A small-molecule ligand and the protein it binds are described below.
Small molecule (SMILES): CC(=O)N[C@H]1[C@H](O[C@H]2[C@H](O)[C@@H](NC(C)=O)CO[C@@H]2CO)O[C@H](CO)[C@@H](O[C@@H]2O[C@H](CO[C@H]3O[C@H](CO)[C@@H](O)[C@H](O)[C@@H]3O)[C@@H](O)[C@H](O[C@H]3O[C@H](CO)[C@@H](O)[C@H](O)[C@@H]3O)[C@@H]2O)[C@@H]1O

Sequence of chain 58.E:
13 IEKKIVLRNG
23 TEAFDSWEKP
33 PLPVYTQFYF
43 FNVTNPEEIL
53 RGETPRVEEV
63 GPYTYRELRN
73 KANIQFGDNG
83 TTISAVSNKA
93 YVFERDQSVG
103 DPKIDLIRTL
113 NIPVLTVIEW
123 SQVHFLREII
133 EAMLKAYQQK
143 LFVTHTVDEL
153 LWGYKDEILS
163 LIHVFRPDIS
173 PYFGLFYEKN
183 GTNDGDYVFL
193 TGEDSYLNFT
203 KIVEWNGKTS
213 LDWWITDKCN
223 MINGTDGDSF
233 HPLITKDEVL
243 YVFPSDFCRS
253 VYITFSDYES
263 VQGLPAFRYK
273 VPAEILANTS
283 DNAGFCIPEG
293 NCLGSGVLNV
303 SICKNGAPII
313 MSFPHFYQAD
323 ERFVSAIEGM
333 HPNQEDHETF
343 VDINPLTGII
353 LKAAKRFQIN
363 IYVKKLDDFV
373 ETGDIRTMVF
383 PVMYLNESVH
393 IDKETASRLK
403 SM

Binding-site contacts:
Ligand atom C6 contacts residue TYR41 of chain 58.E at 3.6 Å (hydrophobic).
Ligand atom C4 contacts residue ASN388 of chain 58.E at 4.2 Å.
Ligand atom O6 contacts residue TYR41 of chain 58.E at 3.6 Å.
Ligand atom C1 contacts residue ARG358 of chain 58.E at 3.7 Å.
Ligand atom C4 contacts residue ASP338 of chain 58.E at 4.3 Å.
Ligand atom C4 contacts residue TYR41 of chain 58.E at 3.9 Å (hydrophobic).
Ligand atom O5 contacts residue ARG358 of chain 58.E at 3.4 Å (salt-bridge).
Ligand atom O6 contacts residue TYR386 of chain 58.E at 4.0 Å.
Ligand atom O7 contacts residue ASN388 of chain 58.E at 3.9 Å.
Ligand atom C6 contacts residue ASP338 of chain 58.E at 3.3 Å.
Ligand atom O7 contacts residue GLN39 of chain 58.E at 2.9 Å (h-bond).
Ligand atom O4 contacts residue TYR41 of chain 58.E at 3.5 Å (h-bond).
Ligand atom C5 contacts residue TYR41 of chain 58.E at 3.4 Å (hydrophobic).
Ligand atom C1 contacts residue ASP338 of chain 58.E at 4.3 Å.
Ligand atom C2 contacts residue ASN388 of chain 58.E at 2.5 Å.
Ligand atom C7 contacts residue SER390 of chain 58.E at 4.2 Å.
Ligand atom C1 contacts residue ASN388 of chain 58.E at 1.4 Å.
Ligand atom C7 contacts residue GLN39 of chain 58.E at 4.1 Å.
Ligand atom O5 contacts residue ASP338 of chain 58.E at 4.2 Å.
Ligand atom C5 contacts residue ASP338 of chain 58.E at 3.5 Å.
Ligand atom O6 contacts residue ARG358 of chain 58.E at 3.3 Å.
Ligand atom O5 contacts residue ASN388 of chain 58.E at 2.3 Å (h-bond).
Ligand atom C3 contacts residue ASN388 of chain 58.E at 3.8 Å.
Ligand atom O5 contacts residue TYR41 of chain 58.E at 4.4 Å.
Ligand atom C8 contacts residue TYR41 of chain 58.E at 3.6 Å (hydrophobic).
Ligand atom N2 contacts residue TYR41 of chain 58.E at 4.3 Å.
Ligand atom O7 contacts residue TYR41 of chain 58.E at 3.3 Å (h-bond).
Ligand atom C6 contacts residue ARG358 of chain 58.E at 4.4 Å.
Ligand atom C7 contacts residue TYR41 of chain 58.E at 3.5 Å (hydrophobic).
Ligand atom O4 contacts residue ASP338 of chain 58.E at 4.2 Å.
Ligand atom C8 contacts residue GLU61 of chain 58.E at 3.3 Å.
Ligand atom C5 contacts residue ASN388 of chain 58.E at 3.6 Å.
Ligand atom C8 contacts residue SER390 of chain 58.E at 3.3 Å.
Ligand atom C2 contacts residue ARG358 of chain 58.E at 4.3 Å.
Ligand atom C3 contacts residue ASP338 of chain 58.E at 4.5 Å.
Ligand atom O6 contacts residue ASP338 of chain 58.E at 2.9 Å (salt-bridge).
Ligand atom C7 contacts residue ASN388 of chain 58.E at 3.6 Å.
Ligand atom C3 contacts residue TYR41 of chain 58.E at 4.2 Å (hydrophobic).
Ligand atom N2 contacts residue ASN388 of chain 58.E at 2.9 Å (h-bond).
Ligand atom O6 contacts residue HIS339 of chain 58.E at 3.9 Å.